Binding-site contacts:
Ligand atom N2 contacts residue ASN349 of chain 1.A at 2.8 Å (h-bond).
Ligand atom C6 contacts residue SER346 of chain 1.A at 3.8 Å.
Ligand atom C1 contacts residue SER346 of chain 1.A at 4.0 Å.
Ligand atom C4 contacts residue GLY344 of chain 1.A at 4.5 Å.
Ligand atom O5 contacts residue SER346 of chain 1.A at 3.8 Å.
Ligand atom C5 contacts residue SER346 of chain 1.A at 4.3 Å.
Ligand atom C6 contacts residue SER346 of chain 1.A at 3.7 Å.
Ligand atom C5 contacts residue SER346 of chain 1.A at 3.9 Å.
Ligand atom C5 contacts residue GLY344 of chain 1.A at 4.1 Å.
Ligand atom C2 contacts residue ASN349 of chain 1.A at 2.4 Å.
Ligand atom C5 contacts residue ASN349 of chain 1.A at 3.6 Å.
Ligand atom C7 contacts residue GLY344 of chain 1.A at 3.8 Å.
Ligand atom O5 contacts residue GLY344 of chain 1.A at 4.5 Å.
Ligand atom C7 contacts residue PRO343 of chain 1.A at 4.5 Å (hydrophobic).
Ligand atom O7 contacts residue PRO343 of chain 1.A at 3.5 Å.
Ligand atom O4 contacts residue GLY344 of chain 1.A at 4.0 Å.
Ligand atom C6 contacts residue ASP348 of chain 1.A at 3.9 Å.
Ligand atom O5 contacts residue SER346 of chain 1.A at 3.4 Å.
Ligand atom C6 contacts residue ASN349 of chain 1.A at 4.0 Å.
Ligand atom C3 contacts residue GLY344 of chain 1.A at 4.0 Å.
Ligand atom C2 contacts residue GLY344 of chain 1.A at 4.4 Å.
Ligand atom C4 contacts residue ASN349 of chain 1.A at 4.2 Å.
Ligand atom C6 contacts residue PHE345 of chain 1.A at 4.0 Å (hydrophobic).
Ligand atom C8 contacts residue ASN349 of chain 1.A at 4.0 Å.
Ligand atom C7 contacts residue ASN349 of chain 1.A at 3.6 Å.
Ligand atom O7 contacts residue GLY344 of chain 1.A at 2.9 Å (h-bond).
Ligand atom O7 contacts residue ASN349 of chain 1.A at 4.5 Å.
Ligand atom C8 contacts residue PHE345 of chain 1.A at 4.1 Å (hydrophobic).
Ligand atom C1 contacts residue GLY344 of chain 1.A at 4.0 Å.
Ligand atom C5 contacts residue ASN349 of chain 1.A at 4.3 Å.
Ligand atom C1 contacts residue ASN349 of chain 1.A at 1.4 Å.
Ligand atom C8 contacts residue GLY344 of chain 1.A at 4.3 Å.
Ligand atom O5 contacts residue ASN349 of chain 1.A at 2.4 Å (h-bond).
Ligand atom C5 contacts residue PHE345 of chain 1.A at 4.2 Å (hydrophobic).
Ligand atom C3 contacts residue ASN349 of chain 1.A at 3.8 Å.
Ligand atom C8 contacts residue ALA342 of chain 1.A at 4.5 Å (hydrophobic).

Sequence of chain 1.A:
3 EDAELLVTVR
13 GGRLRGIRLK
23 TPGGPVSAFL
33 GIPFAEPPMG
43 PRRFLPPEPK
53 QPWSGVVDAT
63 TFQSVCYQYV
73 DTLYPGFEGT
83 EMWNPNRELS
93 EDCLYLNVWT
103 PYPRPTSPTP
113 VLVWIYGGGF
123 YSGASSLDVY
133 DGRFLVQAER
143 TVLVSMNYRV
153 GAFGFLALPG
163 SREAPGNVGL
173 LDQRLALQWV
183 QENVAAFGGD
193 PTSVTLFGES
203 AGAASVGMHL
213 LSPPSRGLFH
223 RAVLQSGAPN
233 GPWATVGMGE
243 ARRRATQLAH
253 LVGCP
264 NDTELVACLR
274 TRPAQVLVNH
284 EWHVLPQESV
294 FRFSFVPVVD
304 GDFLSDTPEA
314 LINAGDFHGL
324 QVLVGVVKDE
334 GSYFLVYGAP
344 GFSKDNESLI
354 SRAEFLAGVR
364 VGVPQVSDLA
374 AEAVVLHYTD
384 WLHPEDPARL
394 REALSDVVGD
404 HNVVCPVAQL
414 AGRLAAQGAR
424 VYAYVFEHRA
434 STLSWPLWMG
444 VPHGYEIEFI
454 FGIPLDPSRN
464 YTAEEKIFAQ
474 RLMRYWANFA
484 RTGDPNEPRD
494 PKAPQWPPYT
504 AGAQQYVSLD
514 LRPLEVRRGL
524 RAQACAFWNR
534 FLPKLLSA

This protein binds this small molecule.
Small molecule (SMILES): CC(=O)N[C@H]1[C@H](O[C@H]2[C@H](O)[C@@H](NC(C)=O)CO[C@@H]2CO[C@@H]2O[C@@H](C)[C@@H](O)[C@@H](O)[C@@H]2O)O[C@H](CO)[C@@H](O)[C@@H]1O